Sequence of chain 1.B:
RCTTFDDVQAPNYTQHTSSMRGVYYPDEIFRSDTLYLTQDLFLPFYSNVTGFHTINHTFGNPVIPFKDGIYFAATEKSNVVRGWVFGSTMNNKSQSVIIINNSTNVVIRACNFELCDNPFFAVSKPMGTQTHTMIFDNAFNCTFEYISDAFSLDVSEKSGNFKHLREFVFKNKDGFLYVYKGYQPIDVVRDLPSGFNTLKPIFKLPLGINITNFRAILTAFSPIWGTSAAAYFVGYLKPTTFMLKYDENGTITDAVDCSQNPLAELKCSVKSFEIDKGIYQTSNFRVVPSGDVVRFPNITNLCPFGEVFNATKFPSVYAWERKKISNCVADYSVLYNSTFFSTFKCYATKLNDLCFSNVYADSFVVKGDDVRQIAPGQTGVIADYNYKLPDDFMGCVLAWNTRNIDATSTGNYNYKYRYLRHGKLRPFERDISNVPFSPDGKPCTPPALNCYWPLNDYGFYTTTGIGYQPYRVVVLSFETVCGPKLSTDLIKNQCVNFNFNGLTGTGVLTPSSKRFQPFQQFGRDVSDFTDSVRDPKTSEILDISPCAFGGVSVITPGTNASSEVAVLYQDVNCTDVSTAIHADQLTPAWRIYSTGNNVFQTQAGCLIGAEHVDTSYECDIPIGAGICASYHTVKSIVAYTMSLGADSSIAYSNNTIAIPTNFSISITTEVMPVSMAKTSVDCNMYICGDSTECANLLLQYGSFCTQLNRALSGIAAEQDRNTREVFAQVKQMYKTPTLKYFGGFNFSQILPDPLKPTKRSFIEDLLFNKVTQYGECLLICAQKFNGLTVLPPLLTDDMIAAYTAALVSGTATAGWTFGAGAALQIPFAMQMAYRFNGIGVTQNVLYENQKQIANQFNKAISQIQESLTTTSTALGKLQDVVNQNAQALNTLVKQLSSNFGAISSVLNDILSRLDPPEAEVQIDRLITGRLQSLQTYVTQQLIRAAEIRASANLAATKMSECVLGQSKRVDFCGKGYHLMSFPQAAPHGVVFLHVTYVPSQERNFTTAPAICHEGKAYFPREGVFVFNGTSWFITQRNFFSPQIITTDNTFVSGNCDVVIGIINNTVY

This protein binds this small molecule.
Small molecule (SMILES): CC(=O)N[C@@H]1[C@@H](O)[C@H](O)[C@@H](CO)O[C@H]1O

Binding-site contacts:
Ligand atom C8 contacts residue ASN1067 of chain 1.B at 4.4 Å.
Ligand atom O5 contacts residue ASN1067 of chain 1.B at 2.3 Å (h-bond).
Ligand atom O7 contacts residue SER1070 of chain 1.B at 2.8 Å (h-bond).
Ligand atom C7 contacts residue SER1070 of chain 1.B at 3.2 Å.
Ligand atom C4 contacts residue ASN1067 of chain 1.B at 4.2 Å.
Ligand atom O6 contacts residue THR1069 of chain 1.B at 4.5 Å.
Ligand atom N2 contacts residue SER1070 of chain 1.B at 4.2 Å.
Ligand atom C3 contacts residue ASN1067 of chain 1.B at 3.8 Å.
Ligand atom C8 contacts residue SER1070 of chain 1.B at 3.5 Å.
Ligand atom O6 contacts residue ASN1067 of chain 1.B at 4.4 Å.
Ligand atom O7 contacts residue THR1069 of chain 1.B at 4.4 Å.
Ligand atom C1 contacts residue ASN1067 of chain 1.B at 1.4 Å.
Ligand atom C7 contacts residue ASN1067 of chain 1.B at 3.2 Å.
Ligand atom N2 contacts residue ASN1067 of chain 1.B at 2.9 Å (h-bond).
Ligand atom C2 contacts residue ASN1067 of chain 1.B at 2.4 Å.
Ligand atom O7 contacts residue ASN1067 of chain 1.B at 3.1 Å (h-bond).
Ligand atom C5 contacts residue ASN1067 of chain 1.B at 3.6 Å.